Binding-site contacts:
Ligand atom OXT contacts residue ASP549 of chain 2.G at 3.8 Å.
Ligand atom CB contacts residue GLU362 of chain 2.G at 4.2 Å.
Ligand atom CB contacts residue GLY363 of chain 2.G at 3.1 Å.
Ligand atom C contacts residue ASP549 of chain 2.G at 4.3 Å.
Ligand atom O3 contacts residue LEU378 of chain 2.G at 4.2 Å.
Ligand atom O3 contacts residue GLN365 of chain 2.G at 3.9 Å.
Ligand atom O contacts residue TYR408 of chain 2.G at 3.9 Å.
Ligand atom O3 contacts residue PRO367 of chain 2.G at 4.0 Å.
Ligand atom O3 contacts residue TRP404 of chain 2.G at 3.9 Å.
Ligand atom CB contacts residue LEU378 of chain 2.G at 4.5 Å (hydrophobic).
Ligand atom CA contacts residue GLN365 of chain 2.G at 4.0 Å.
Ligand atom CA contacts residue GLY363 of chain 2.G at 4.0 Å.
Ligand atom CB contacts residue GLN365 of chain 2.G at 3.2 Å.
Ligand atom CA contacts residue ASP549 of chain 2.G at 3.9 Å.
Ligand atom O contacts residue GLY363 of chain 2.G at 4.0 Å.
Ligand atom O3 contacts residue HIS376 of chain 2.G at 3.9 Å.
Ligand atom O3 contacts residue ASP549 of chain 2.G at 2.8 Å (salt-bridge).
Ligand atom OXT contacts residue ASN552 of chain 2.G at 3.6 Å.

Sequence of chain 2.G:
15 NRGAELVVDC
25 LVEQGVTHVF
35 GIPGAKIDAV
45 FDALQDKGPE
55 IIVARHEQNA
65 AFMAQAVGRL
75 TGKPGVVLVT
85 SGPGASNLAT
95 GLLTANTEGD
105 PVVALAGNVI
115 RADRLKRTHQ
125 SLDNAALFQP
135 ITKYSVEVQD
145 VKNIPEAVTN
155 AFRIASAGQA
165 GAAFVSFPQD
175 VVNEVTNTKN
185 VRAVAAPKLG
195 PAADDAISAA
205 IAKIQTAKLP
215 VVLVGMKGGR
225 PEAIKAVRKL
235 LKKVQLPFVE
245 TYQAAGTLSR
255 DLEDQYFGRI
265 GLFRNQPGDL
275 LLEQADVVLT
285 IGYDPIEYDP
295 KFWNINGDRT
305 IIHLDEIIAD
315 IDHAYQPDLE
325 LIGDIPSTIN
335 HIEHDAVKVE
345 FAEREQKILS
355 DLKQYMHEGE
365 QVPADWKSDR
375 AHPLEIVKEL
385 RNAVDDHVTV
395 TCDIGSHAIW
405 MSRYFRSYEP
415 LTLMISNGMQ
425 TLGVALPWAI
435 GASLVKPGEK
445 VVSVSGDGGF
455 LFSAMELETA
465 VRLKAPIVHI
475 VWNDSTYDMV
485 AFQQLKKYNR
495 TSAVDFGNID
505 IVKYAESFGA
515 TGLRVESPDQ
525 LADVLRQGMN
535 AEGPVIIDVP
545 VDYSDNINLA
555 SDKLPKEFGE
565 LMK

A small-molecule ligand and the protein it binds are described below.
Small molecule (SMILES): CC(=O)C(=O)O